Sequence of chain 1.M:
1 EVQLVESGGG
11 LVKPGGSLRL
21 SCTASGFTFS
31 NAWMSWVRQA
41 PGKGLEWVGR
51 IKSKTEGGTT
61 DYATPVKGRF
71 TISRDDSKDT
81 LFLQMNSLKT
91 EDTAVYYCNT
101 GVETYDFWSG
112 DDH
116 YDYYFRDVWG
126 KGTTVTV

Sequence of chain 1.A:
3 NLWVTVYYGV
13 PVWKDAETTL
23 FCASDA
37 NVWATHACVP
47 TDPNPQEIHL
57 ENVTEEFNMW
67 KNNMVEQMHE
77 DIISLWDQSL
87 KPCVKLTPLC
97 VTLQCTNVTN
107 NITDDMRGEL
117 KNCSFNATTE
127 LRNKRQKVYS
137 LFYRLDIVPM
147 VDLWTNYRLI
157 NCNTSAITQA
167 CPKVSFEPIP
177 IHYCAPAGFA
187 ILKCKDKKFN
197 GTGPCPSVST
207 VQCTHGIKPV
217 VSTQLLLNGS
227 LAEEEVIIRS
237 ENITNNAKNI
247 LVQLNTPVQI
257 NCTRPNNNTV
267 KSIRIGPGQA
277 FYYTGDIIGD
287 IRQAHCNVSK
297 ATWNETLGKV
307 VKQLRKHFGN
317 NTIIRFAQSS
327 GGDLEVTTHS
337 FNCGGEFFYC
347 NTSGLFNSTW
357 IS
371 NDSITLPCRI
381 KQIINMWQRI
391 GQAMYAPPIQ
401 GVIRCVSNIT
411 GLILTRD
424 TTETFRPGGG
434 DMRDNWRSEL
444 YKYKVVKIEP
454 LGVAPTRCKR

Binding-site contacts:
Ligand atom O3 contacts residue ASP282 of chain 1.A at 3.2 Å (salt-bridge).
Ligand atom C1 contacts residue ASN118 of chain 1.A at 1.4 Å.
Ligand atom C8 contacts residue THR55 of chain 1.M at 3.6 Å.
Ligand atom O4 contacts residue GLY57 of chain 1.M at 3.5 Å.
Ligand atom O3 contacts residue THR55 of chain 1.M at 2.9 Å (h-bond).
Ligand atom C8 contacts residue TYR135 of chain 1.A at 3.9 Å (hydrophobic).
Ligand atom C8 contacts residue THR105 of chain 1.A at 3.7 Å.
Ligand atom C3 contacts residue THR55 of chain 1.M at 3.6 Å.
Ligand atom C7 contacts residue THR55 of chain 1.M at 3.5 Å.
Ligand atom C5 contacts residue ASN118 of chain 1.A at 3.6 Å.
Ligand atom O3 contacts residue LYS54 of chain 1.M at 3.4 Å (salt-bridge).
Ligand atom O5 contacts residue LYS54 of chain 1.M at 3.9 Å.
Ligand atom C8 contacts residue VAL104 of chain 1.A at 4.0 Å (hydrophobic).
Ligand atom C7 contacts residue ASN118 of chain 1.A at 3.3 Å.
Ligand atom O2 contacts residue GLY57 of chain 1.M at 3.0 Å (h-bond).
Ligand atom O3 contacts residue GLU56 of chain 1.M at 3.9 Å.
Ligand atom N2 contacts residue THR55 of chain 1.M at 3.0 Å (h-bond).
Ligand atom C3 contacts residue ASN118 of chain 1.A at 3.8 Å.
Ligand atom C3 contacts residue ASP282 of chain 1.A at 3.7 Å.
Ligand atom N2 contacts residue ASN118 of chain 1.A at 2.9 Å (h-bond).
Ligand atom O7 contacts residue VAL104 of chain 1.A at 3.6 Å.
Ligand atom O7 contacts residue THR105 of chain 1.A at 3.0 Å (h-bond).
Ligand atom C8 contacts residue ASP282 of chain 1.A at 3.6 Å.
Ligand atom C6 contacts residue TYR135 of chain 1.A at 3.8 Å (hydrophobic).
Ligand atom C7 contacts residue VAL104 of chain 1.A at 4.0 Å (hydrophobic).
Ligand atom C3 contacts residue GLY57 of chain 1.M at 3.9 Å.
Ligand atom C6 contacts residue LYS54 of chain 1.M at 3.6 Å.
Ligand atom C3 contacts residue GLU56 of chain 1.M at 3.4 Å.
Ligand atom O5 contacts residue GLY57 of chain 1.M at 3.8 Å.
Ligand atom O5 contacts residue ASN118 of chain 1.A at 2.4 Å (h-bond).
Ligand atom C2 contacts residue ASN118 of chain 1.A at 2.5 Å.
Ligand atom O6 contacts residue LYS54 of chain 1.M at 3.0 Å (salt-bridge).
Ligand atom N2 contacts residue LEU137 of chain 1.A at 4.0 Å.
Ligand atom O3 contacts residue GLY57 of chain 1.M at 3.6 Å.
Ligand atom O7 contacts residue ASN118 of chain 1.A at 3.0 Å (h-bond).
Ligand atom C7 contacts residue ASP282 of chain 1.A at 3.9 Å.
Ligand atom O7 contacts residue LYS267 of chain 1.A at 3.5 Å (salt-bridge).
Ligand atom C2 contacts residue THR55 of chain 1.M at 3.9 Å.
Ligand atom C7 contacts residue THR105 of chain 1.A at 3.7 Å.
Ligand atom N2 contacts residue ASP282 of chain 1.A at 3.2 Å (salt-bridge).

This small molecule binds to this protein.
Small molecule (SMILES): CC(=O)N[C@H]1[C@H](O[C@H]2[C@H](O)[C@@H](NC(C)=O)CO[C@@H]2CO)O[C@H](CO)[C@@H](O[C@@H]2O[C@H](CO)[C@@H](O)[C@H](O)[C@@H]2O)[C@@H]1O